A protein and the small-molecule ligand that binds it are described below.
Small molecule (SMILES): CC(=O)N[C@H]1[C@H](O[C@H]2[C@H](O)[C@@H](NC(C)=O)CO[C@@H]2CO)O[C@H](CO)[C@@H](O[C@@H]2O[C@H](CO[C@H]3O[C@H](CO)[C@@H](O)[C@H](O)[C@@H]3O)[C@@H](O)[C@H](O[C@H]3O[C@H](CO)[C@@H](O)[C@H](O)[C@@H]3O[C@H]3O[C@H](CO)[C@@H](O)[C@H](O)[C@@H]3O[C@H]3O[C@H](CO)[C@@H](O)[C@H](O)[C@@H]3O)[C@@H]2O)[C@@H]1O

Sequence of chain 4.A:
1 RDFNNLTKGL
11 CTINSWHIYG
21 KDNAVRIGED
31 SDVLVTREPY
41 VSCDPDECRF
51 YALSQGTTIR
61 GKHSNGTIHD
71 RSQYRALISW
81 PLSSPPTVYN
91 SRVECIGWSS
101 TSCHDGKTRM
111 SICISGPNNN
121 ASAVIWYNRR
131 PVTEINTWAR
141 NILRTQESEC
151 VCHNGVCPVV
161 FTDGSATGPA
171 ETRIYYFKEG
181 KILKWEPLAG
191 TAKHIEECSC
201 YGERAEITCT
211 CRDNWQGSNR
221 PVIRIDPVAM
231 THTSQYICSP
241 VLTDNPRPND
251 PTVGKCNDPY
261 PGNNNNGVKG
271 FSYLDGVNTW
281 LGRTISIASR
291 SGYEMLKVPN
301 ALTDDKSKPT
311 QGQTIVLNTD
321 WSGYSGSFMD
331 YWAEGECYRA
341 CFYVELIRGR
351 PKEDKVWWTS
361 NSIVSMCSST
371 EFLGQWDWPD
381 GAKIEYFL

Sequence of chain 1.A:
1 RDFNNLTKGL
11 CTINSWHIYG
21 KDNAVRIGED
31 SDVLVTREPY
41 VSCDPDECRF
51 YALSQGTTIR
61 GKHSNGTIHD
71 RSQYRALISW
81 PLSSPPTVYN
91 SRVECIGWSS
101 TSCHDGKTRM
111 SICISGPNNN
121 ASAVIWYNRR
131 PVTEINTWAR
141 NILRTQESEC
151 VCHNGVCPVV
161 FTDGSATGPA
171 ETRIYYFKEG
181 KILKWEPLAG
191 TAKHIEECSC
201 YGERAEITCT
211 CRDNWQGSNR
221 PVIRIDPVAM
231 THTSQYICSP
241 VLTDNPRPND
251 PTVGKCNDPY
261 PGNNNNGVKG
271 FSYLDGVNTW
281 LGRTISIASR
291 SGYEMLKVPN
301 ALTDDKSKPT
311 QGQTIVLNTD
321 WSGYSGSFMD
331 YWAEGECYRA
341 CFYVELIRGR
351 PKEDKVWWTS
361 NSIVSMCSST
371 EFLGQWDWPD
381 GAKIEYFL

Binding-site contacts:
Ligand atom O5 contacts residue ASP250 of chain 1.A at 3.5 Å (salt-bridge).
Ligand atom O5 contacts residue GLN375 of chain 1.A at 3.4 Å (h-bond).
Ligand atom O4 contacts residue ARG247 of chain 1.A at 3.1 Å (salt-bridge).
Ligand atom O5 contacts residue ARG283 of chain 1.A at 3.2 Å (salt-bridge).
Ligand atom O6 contacts residue ASP250 of chain 1.A at 2.7 Å (salt-bridge).
Ligand atom C5 contacts residue ARG283 of chain 1.A at 3.5 Å.
Ligand atom C6 contacts residue ILE285 of chain 1.A at 3.4 Å (hydrophobic).
Ligand atom O4 contacts residue GLU294 of chain 1.A at 2.9 Å (salt-bridge).
Ligand atom O3 contacts residue GLY312 of chain 1.A at 2.9 Å (h-bond).
Ligand atom O2 contacts residue ASN249 of chain 1.A at 3.1 Å (h-bond).
Ligand atom C3 contacts residue GLU294 of chain 1.A at 3.3 Å.
Ligand atom O3 contacts residue GLU294 of chain 1.A at 2.6 Å (salt-bridge).
Ligand atom N2 contacts residue ARG140 of chain 4.A at 3.3 Å (salt-bridge).
Ligand atom O6 contacts residue LYS308 of chain 1.A at 2.8 Å (salt-bridge).
Ligand atom O2 contacts residue GLY312 of chain 1.A at 3.1 Å.
Ligand atom O5 contacts residue GLY374 of chain 1.A at 3.1 Å.
Ligand atom C8 contacts residue ARG140 of chain 4.A at 3.2 Å.
Ligand atom C6 contacts residue LEU373 of chain 1.A at 3.2 Å (hydrophobic).
Ligand atom O3 contacts residue ASP250 of chain 1.A at 2.9 Å (salt-bridge).
Ligand atom C3 contacts residue GLY312 of chain 1.A at 3.1 Å.
Ligand atom O5 contacts residue ASN120 of chain 4.A at 2.4 Å (h-bond).
Ligand atom C2 contacts residue ASN120 of chain 4.A at 2.4 Å.
Ligand atom O6 contacts residue GLN375 of chain 1.A at 3.2 Å.
Ligand atom O6 contacts residue ILE285 of chain 1.A at 2.8 Å (h-bond).
Ligand atom C6 contacts residue PRO309 of chain 1.A at 3.5 Å (hydrophobic).
Ligand atom C8 contacts residue PHE372 of chain 1.A at 3.6 Å (hydrophobic).
Ligand atom C4 contacts residue GLU294 of chain 1.A at 3.6 Å.
Ligand atom C6 contacts residue GLN311 of chain 1.A at 3.6 Å.
Ligand atom O3 contacts residue ARG283 of chain 1.A at 3.0 Å (salt-bridge).
Ligand atom C1 contacts residue ASN120 of chain 4.A at 1.4 Å.
Ligand atom O4 contacts residue ILE287 of chain 1.A at 3.2 Å.
Ligand atom O3 contacts residue GLN311 of chain 1.A at 3.2 Å.
Ligand atom C7 contacts residue ASN120 of chain 4.A at 3.5 Å.
Ligand atom O4 contacts residue ARG283 of chain 1.A at 3.6 Å.
Ligand atom O3 contacts residue LEU296 of chain 1.A at 3.6 Å.
Ligand atom O6 contacts residue THR310 of chain 1.A at 3.3 Å (h-bond).
Ligand atom C6 contacts residue THR310 of chain 1.A at 3.5 Å.
Ligand atom N2 contacts residue ASN120 of chain 4.A at 2.9 Å (h-bond).
Ligand atom O2 contacts residue LEU296 of chain 1.A at 3.5 Å.
Ligand atom O3 contacts residue ASN249 of chain 1.A at 2.6 Å (h-bond).